Binding-site contacts:
Ligand atom O5 contacts residue TRP18 of chain 1.C at 3.8 Å.
Ligand atom C1 contacts residue ALA14 of chain 1.C at 4.3 Å (hydrophobic).
Ligand atom O5 contacts residue ASN15 of chain 1.C at 2.3 Å (h-bond).
Ligand atom C1 contacts residue ASN15 of chain 1.C at 1.5 Å.
Ligand atom C5 contacts residue ALA14 of chain 1.C at 4.4 Å (hydrophobic).
Ligand atom O5 contacts residue ALA14 of chain 1.C at 3.5 Å.
Ligand atom C5 contacts residue ASN15 of chain 1.C at 3.7 Å.
Ligand atom C7 contacts residue SER17 of chain 1.C at 4.3 Å.
Ligand atom C2 contacts residue ASN15 of chain 1.C at 2.5 Å.
Ligand atom O7 contacts residue ASN15 of chain 1.C at 3.5 Å (h-bond).
Ligand atom N2 contacts residue SER17 of chain 1.C at 4.1 Å.
Ligand atom C4 contacts residue ASN15 of chain 1.C at 4.2 Å.
Ligand atom C5 contacts residue TRP18 of chain 1.C at 3.9 Å (hydrophobic).
Ligand atom N2 contacts residue ASN15 of chain 1.C at 3.0 Å (h-bond).
Ligand atom O6 contacts residue ALA14 of chain 1.C at 3.9 Å.
Ligand atom C3 contacts residue ASN15 of chain 1.C at 3.8 Å.
Ligand atom C1 contacts residue TRP18 of chain 1.C at 3.8 Å (hydrophobic).
Ligand atom C6 contacts residue TRP18 of chain 1.C at 4.0 Å (hydrophobic).
Ligand atom C8 contacts residue SER17 of chain 1.C at 3.9 Å.
Ligand atom C7 contacts residue ASN15 of chain 1.C at 3.5 Å.
Ligand atom C6 contacts residue ALA14 of chain 1.C at 4.1 Å (hydrophobic).

A small-molecule ligand and the protein it binds are described below.
Small molecule (SMILES): CC(=O)N[C@@H]1[C@@H](O)[C@H](O)[C@@H](CO)O[C@H]1O

Sequence of chain 1.C:
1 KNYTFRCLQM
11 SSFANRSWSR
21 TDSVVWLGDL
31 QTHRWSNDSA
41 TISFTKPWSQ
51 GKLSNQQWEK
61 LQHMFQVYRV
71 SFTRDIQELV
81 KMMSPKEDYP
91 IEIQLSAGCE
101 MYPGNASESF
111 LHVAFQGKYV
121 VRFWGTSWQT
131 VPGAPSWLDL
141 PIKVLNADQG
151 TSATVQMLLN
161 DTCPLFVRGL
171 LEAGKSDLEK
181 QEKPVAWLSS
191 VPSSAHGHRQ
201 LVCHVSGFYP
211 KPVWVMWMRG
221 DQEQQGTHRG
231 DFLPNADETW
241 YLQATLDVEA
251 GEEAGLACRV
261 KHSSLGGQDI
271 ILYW